This small molecule binds to this protein.
Small molecule (SMILES): CC(=O)N[C@@H]1[C@@H](O)[C@H](O)[C@@H](CO)O[C@H]1O

Binding-site contacts:
Ligand atom N2 contacts residue THR616 of chain 1.A at 3.8 Å.
Ligand atom C3 contacts residue ASN620 of chain 1.A at 3.7 Å.
Ligand atom C4 contacts residue ASN620 of chain 1.A at 4.2 Å.
Ligand atom C8 contacts residue LEU617 of chain 1.A at 4.4 Å (hydrophobic).
Ligand atom C2 contacts residue ASN620 of chain 1.A at 2.4 Å.
Ligand atom O5 contacts residue ASN620 of chain 1.A at 2.4 Å (h-bond).
Ligand atom C8 contacts residue THR616 of chain 1.A at 4.5 Å.
Ligand atom C7 contacts residue LEU617 of chain 1.A at 4.4 Å (hydrophobic).
Ligand atom O7 contacts residue LEU617 of chain 1.A at 4.3 Å.
Ligand atom C1 contacts residue THR616 of chain 1.A at 4.3 Å.
Ligand atom C8 contacts residue PRO614 of chain 1.A at 4.4 Å (hydrophobic).
Ligand atom N2 contacts residue ASN620 of chain 1.A at 2.8 Å (h-bond).
Ligand atom C7 contacts residue ASN620 of chain 1.A at 3.3 Å.
Ligand atom O7 contacts residue ASN620 of chain 1.A at 3.1 Å (h-bond).
Ligand atom C5 contacts residue ASN620 of chain 1.A at 3.6 Å.
Ligand atom C1 contacts residue ASN620 of chain 1.A at 1.4 Å.
Ligand atom C7 contacts residue THR616 of chain 1.A at 4.3 Å.
Ligand atom O7 contacts residue GLN582 of chain 1.A at 3.8 Å.

Sequence of chain 1.A:
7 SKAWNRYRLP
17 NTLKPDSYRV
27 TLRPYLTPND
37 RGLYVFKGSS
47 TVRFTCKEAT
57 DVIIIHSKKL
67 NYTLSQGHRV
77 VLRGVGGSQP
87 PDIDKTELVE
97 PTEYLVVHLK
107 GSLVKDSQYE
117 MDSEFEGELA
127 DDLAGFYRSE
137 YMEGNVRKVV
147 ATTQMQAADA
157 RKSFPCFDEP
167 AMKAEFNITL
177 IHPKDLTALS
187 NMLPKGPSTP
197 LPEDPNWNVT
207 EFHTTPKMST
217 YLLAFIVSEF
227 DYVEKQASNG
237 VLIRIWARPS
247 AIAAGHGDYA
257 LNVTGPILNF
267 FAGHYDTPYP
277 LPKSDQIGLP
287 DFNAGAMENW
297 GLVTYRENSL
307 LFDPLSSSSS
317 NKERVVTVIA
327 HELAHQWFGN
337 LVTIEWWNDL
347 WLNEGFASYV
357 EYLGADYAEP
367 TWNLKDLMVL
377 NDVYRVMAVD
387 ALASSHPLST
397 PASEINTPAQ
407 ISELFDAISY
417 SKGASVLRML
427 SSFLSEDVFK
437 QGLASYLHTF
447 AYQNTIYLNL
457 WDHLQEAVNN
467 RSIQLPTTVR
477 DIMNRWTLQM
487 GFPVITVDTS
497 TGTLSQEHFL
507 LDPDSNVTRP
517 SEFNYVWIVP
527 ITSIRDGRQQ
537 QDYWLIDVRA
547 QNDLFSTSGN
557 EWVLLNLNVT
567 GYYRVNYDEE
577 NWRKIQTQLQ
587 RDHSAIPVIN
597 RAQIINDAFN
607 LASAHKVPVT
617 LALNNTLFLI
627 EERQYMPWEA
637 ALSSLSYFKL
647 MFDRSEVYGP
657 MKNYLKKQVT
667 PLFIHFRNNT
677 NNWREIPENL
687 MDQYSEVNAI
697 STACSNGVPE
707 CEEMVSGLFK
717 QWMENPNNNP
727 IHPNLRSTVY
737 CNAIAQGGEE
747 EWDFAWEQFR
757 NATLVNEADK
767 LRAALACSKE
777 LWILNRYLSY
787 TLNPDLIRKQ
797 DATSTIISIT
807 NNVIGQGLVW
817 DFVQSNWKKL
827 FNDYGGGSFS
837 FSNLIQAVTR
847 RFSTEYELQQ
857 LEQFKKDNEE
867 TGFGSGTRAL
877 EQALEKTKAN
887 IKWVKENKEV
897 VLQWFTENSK